This small molecule binds to this protein.
Small molecule (SMILES): CC(=O)Nc1c(O)cc(C(=O)O)cc1[N+](=O)[O-]

Binding-site contacts:
Ligand atom C2 contacts residue ARG40 of chain 3.A at 3.6 Å.
Ligand atom C6 contacts residue TYR333 of chain 3.A at 3.1 Å (hydrophobic).
Ligand atom ON1 contacts residue GLU200 of chain 3.A at 3.2 Å (salt-bridge).
Ligand atom C3 contacts residue GLU41 of chain 3.A at 3.5 Å.
Ligand atom N5 contacts residue GLU200 of chain 3.A at 4.1 Å.
Ligand atom C5 contacts residue TYR333 of chain 3.A at 3.7 Å (hydrophobic).
Ligand atom C6 contacts residue ARG216 of chain 3.A at 3.5 Å.
Ligand atom O1' contacts residue ARG298 of chain 3.A at 3.2 Å (salt-bridge).
Ligand atom C4' contacts residue ARG74 of chain 3.A at 3.9 Å.
Ligand atom O1' contacts residue ARG216 of chain 3.A at 3.1 Å (salt-bridge).
Ligand atom C' contacts residue ARG40 of chain 3.A at 3.8 Å.
Ligand atom O2' contacts residue ARG40 of chain 3.A at 2.7 Å (salt-bridge).
Ligand atom O2' contacts residue ARG298 of chain 3.A at 3.5 Å (salt-bridge).
Ligand atom O3 contacts residue ASP73 of chain 3.A at 3.2 Å (salt-bridge).
Ligand atom ON1 contacts residue GLU199 of chain 3.A at 3.8 Å.
Ligand atom C' contacts residue TYR333 of chain 3.A at 2.9 Å (hydrophobic).
Ligand atom C5 contacts residue ASP73 of chain 3.A at 3.9 Å.
Ligand atom CM4 contacts residue ARG147 of chain 3.A at 3.5 Å.
Ligand atom C2 contacts residue TYR333 of chain 3.A at 3.2 Å (hydrophobic).
Ligand atom C3 contacts residue ASP73 of chain 3.A at 3.3 Å.
Ligand atom C1 contacts residue TYR333 of chain 3.A at 2.7 Å (hydrophobic).
Ligand atom C5 contacts residue GLU200 of chain 3.A at 3.9 Å.
Ligand atom O4' contacts residue ARG74 of chain 3.A at 2.9 Å (salt-bridge).
Ligand atom CM4 contacts residue ARG74 of chain 3.A at 4.1 Å.
Ligand atom O3 contacts residue ARG78 of chain 3.A at 4.0 Å.
Ligand atom C1 contacts residue ASP73 of chain 3.A at 3.8 Å.
Ligand atom ON1 contacts residue ARG216 of chain 3.A at 3.8 Å.
Ligand atom O3 contacts residue GLU41 of chain 3.A at 2.8 Å (salt-bridge).
Ligand atom O2' contacts residue TYR333 of chain 3.A at 3.6 Å.
Ligand atom O1' contacts residue TYR333 of chain 3.A at 3.0 Å (h-bond).
Ligand atom C6 contacts residue GLU200 of chain 3.A at 4.0 Å.
Ligand atom CM4 contacts residue ILE145 of chain 3.A at 3.5 Å (hydrophobic).
Ligand atom C' contacts residue ARG298 of chain 3.A at 4.0 Å.
Ligand atom C' contacts residue ARG216 of chain 3.A at 4.1 Å.
Ligand atom C6 contacts residue ASP73 of chain 3.A at 4.0 Å.
Ligand atom C4 contacts residue ASP73 of chain 3.A at 3.6 Å.
Ligand atom C2 contacts residue ASP73 of chain 3.A at 3.4 Å.
Ligand atom C3 contacts residue TYR333 of chain 3.A at 3.8 Å (hydrophobic).
Ligand atom O4' contacts residue ASP73 of chain 3.A at 3.2 Å.
Ligand atom C2 contacts residue GLU41 of chain 3.A at 3.5 Å.

Sequence of chain 3.A:
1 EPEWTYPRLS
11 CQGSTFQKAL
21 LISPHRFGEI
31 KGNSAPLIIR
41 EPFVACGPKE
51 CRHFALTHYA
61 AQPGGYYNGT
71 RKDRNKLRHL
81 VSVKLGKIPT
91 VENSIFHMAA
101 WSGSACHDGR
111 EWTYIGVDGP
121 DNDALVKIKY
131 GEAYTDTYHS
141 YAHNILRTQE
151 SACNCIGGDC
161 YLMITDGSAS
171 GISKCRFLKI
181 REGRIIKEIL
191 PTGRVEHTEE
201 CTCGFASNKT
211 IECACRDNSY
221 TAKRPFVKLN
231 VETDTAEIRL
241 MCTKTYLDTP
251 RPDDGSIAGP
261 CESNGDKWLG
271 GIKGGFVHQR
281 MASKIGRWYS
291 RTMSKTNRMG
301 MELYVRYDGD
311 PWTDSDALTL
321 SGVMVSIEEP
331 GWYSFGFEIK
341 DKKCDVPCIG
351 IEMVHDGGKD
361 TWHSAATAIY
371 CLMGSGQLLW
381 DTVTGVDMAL